Sequence of chain 1.A:
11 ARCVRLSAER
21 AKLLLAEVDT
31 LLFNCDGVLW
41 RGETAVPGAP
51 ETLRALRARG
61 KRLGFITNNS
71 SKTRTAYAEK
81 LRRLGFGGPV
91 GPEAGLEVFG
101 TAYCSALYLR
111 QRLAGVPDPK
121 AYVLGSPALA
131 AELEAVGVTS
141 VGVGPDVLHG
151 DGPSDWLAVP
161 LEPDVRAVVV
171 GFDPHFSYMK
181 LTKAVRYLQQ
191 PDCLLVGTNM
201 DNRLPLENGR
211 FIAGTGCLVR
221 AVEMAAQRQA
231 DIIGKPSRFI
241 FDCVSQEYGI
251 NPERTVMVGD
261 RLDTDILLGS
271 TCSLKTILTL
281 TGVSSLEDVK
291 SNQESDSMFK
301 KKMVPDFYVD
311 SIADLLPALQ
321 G

Binding-site contacts:
Ligand atom O contacts residue GLU223 of chain 1.A at 3.3 Å (salt-bridge).
Ligand atom C2 contacts residue ALA230 of chain 1.A at 3.9 Å (hydrophobic).
Ligand atom C2 contacts residue ILE232 of chain 1.A at 3.5 Å (hydrophobic).
Ligand atom O3 contacts residue MET200 of chain 1.A at 3.6 Å.
Ligand atom O5 contacts residue GLN227 of chain 1.B at 4.1 Å.
Ligand atom C8 contacts residue MET200 of chain 1.A at 3.7 Å (hydrophobic).
Ligand atom C11 contacts residue ASP263 of chain 1.A at 3.8 Å.
Ligand atom N1 contacts residue ASN202 of chain 1.A at 4.0 Å.
Ligand atom C27 contacts residue MET200 of chain 1.A at 4.0 Å (hydrophobic).
Ligand atom O1 contacts residue ARG220 of chain 1.A at 3.1 Å (salt-bridge).
Ligand atom C1 contacts residue ILE232 of chain 1.A at 3.6 Å (hydrophobic).
Ligand atom O1 contacts residue MET200 of chain 1.A at 3.8 Å.
Ligand atom O3 contacts residue ARG261 of chain 1.A at 3.8 Å.
Ligand atom C20 contacts residue GLN227 of chain 1.B at 3.4 Å.
Ligand atom C22 contacts residue GLN227 of chain 1.B at 4.0 Å.
Ligand atom C6 contacts residue ILE232 of chain 1.A at 4.0 Å (hydrophobic).
Ligand atom C9 contacts residue MET200 of chain 1.A at 3.4 Å (hydrophobic).
Ligand atom C19 contacts residue ARG228 of chain 1.B at 3.9 Å.
Ligand atom C26 contacts residue MET200 of chain 1.A at 3.5 Å (hydrophobic).
Ligand atom C7 contacts residue MET200 of chain 1.A at 3.9 Å (hydrophobic).
Ligand atom O6 contacts residue GLN227 of chain 1.B at 3.6 Å (h-bond).
Ligand atom O3 contacts residue ASP263 of chain 1.A at 3.2 Å (salt-bridge).
Ligand atom C19 contacts residue GLN227 of chain 1.B at 3.8 Å.
Ligand atom C contacts residue ARG220 of chain 1.A at 3.5 Å.
Ligand atom O2 contacts residue PRO236 of chain 1.A at 3.5 Å.
Ligand atom C20 contacts residue ARG228 of chain 1.B at 3.8 Å.
Ligand atom C13 contacts residue MET200 of chain 1.A at 3.8 Å (hydrophobic).
Ligand atom C16 contacts residue ASN202 of chain 1.A at 4.0 Å.
Ligand atom O contacts residue ARG220 of chain 1.A at 3.2 Å (salt-bridge).
Ligand atom C21 contacts residue GLN227 of chain 1.B at 3.6 Å.
Ligand atom C15 contacts residue ASN202 of chain 1.A at 3.9 Å.
Ligand atom C11 contacts residue MET200 of chain 1.A at 3.3 Å (hydrophobic).
Ligand atom C14 contacts residue ASN202 of chain 1.A at 3.6 Å.
Ligand atom C3 contacts residue ILE232 of chain 1.A at 3.9 Å (hydrophobic).
Ligand atom O4 contacts residue MET224 of chain 1.B at 3.5 Å.
Ligand atom C13 contacts residue ASN202 of chain 1.A at 3.9 Å.
Ligand atom C10 contacts residue MET200 of chain 1.A at 3.5 Å (hydrophobic).
Ligand atom C23 contacts residue GLN227 of chain 1.B at 3.8 Å.
Ligand atom C27 contacts residue PRO236 of chain 1.A at 3.8 Å (hydrophobic).
Ligand atom C26 contacts residue ASP263 of chain 1.A at 3.4 Å.

This protein binds this small molecule.
Small molecule (SMILES): O=C(Nc1ccccc1C(=O)O)c1ccc(Oc2ccc(C(=O)Nc3ccccc3C(=O)O)cc2)cc1

Sequence of chain 1.B:
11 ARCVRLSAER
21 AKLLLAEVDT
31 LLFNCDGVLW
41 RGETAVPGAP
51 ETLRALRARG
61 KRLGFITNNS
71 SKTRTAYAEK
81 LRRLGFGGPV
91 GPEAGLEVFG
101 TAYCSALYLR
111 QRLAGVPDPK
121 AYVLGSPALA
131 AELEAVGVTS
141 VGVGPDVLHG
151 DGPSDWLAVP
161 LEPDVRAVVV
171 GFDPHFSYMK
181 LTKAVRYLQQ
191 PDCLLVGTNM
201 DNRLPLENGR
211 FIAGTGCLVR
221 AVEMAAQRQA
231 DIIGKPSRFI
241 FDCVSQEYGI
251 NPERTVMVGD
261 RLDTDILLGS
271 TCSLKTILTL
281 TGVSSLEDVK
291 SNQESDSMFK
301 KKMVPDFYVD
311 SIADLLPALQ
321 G